The small molecule below binds the protein below.
Small molecule (SMILES): CNCCCCNC(=O)N1CC[C@@H](NS(=O)(=O)O)[C@H]1C=O

Binding-site contacts:
Ligand atom N15 contacts residue SER319 of chain 1.A at 3.9 Å.
Ligand atom O16 contacts residue GLY318 of chain 1.A at 3.9 Å.
Ligand atom O19 contacts residue ALA293 of chain 1.A at 3.6 Å.
Ligand atom C9 contacts residue SER64 of chain 1.A at 3.2 Å.
Ligand atom O17 contacts residue GLY318 of chain 1.A at 3.4 Å.
Ligand atom O18 contacts residue SER64 of chain 1.A at 3.4 Å (h-bond).
Ligand atom C7 contacts residue SER319 of chain 1.A at 3.6 Å.
Ligand atom C8 contacts residue SER64 of chain 1.A at 1.3 Å.
Ligand atom C11 contacts residue SER64 of chain 1.A at 3.9 Å.
Ligand atom O18 contacts residue TYR223 of chain 1.A at 3.5 Å.
Ligand atom O18 contacts residue ASN153 of chain 1.A at 3.0 Å (h-bond).
Ligand atom O16 contacts residue THR317 of chain 1.A at 3.2 Å (h-bond).
Ligand atom N12 contacts residue GLN120 of chain 1.A at 3.1 Å (h-bond).
Ligand atom O20 contacts residue TYR151 of chain 1.A at 3.4 Å (h-bond).
Ligand atom N13 contacts residue SER319 of chain 1.A at 3.4 Å (h-bond).
Ligand atom C10 contacts residue TYR151 of chain 1.A at 4.0 Å (hydrophobic).
Ligand atom O17 contacts residue SER64 of chain 1.A at 2.2 Å (h-bond).
Ligand atom N14 contacts residue SER64 of chain 1.A at 2.9 Å (h-bond).
Ligand atom S21 contacts residue THR317 of chain 1.A at 3.5 Å (h-bond).
Ligand atom C10 contacts residue ASN153 of chain 1.A at 3.9 Å.
Ligand atom C8 contacts residue TYR151 of chain 1.A at 3.8 Å (hydrophobic).
Ligand atom C11 contacts residue ASN153 of chain 1.A at 3.6 Å.
Ligand atom O20 contacts residue LYS316 of chain 1.A at 2.8 Å (salt-bridge).
Ligand atom C1 contacts residue GLN120 of chain 1.A at 3.6 Å.
Ligand atom C11 contacts residue SER319 of chain 1.A at 3.5 Å.
Ligand atom C3 contacts residue SER319 of chain 1.A at 4.0 Å.
Ligand atom S21 contacts residue TYR151 of chain 1.A at 3.7 Å.
Ligand atom N15 contacts residue SER64 of chain 1.A at 3.5 Å (h-bond).
Ligand atom C10 contacts residue SER64 of chain 1.A at 2.4 Å.
Ligand atom N12 contacts residue TYR223 of chain 1.A at 4.0 Å.
Ligand atom C9 contacts residue TYR151 of chain 1.A at 3.6 Å (hydrophobic).
Ligand atom O20 contacts residue THR317 of chain 1.A at 2.6 Å (h-bond).
Ligand atom O18 contacts residue SER319 of chain 1.A at 4.0 Å.
Ligand atom O16 contacts residue ASN347 of chain 1.A at 3.9 Å.
Ligand atom O17 contacts residue SER319 of chain 1.A at 2.9 Å (h-bond).
Ligand atom C6 contacts residue GLN120 of chain 1.A at 3.1 Å.
Ligand atom N14 contacts residue TYR151 of chain 1.A at 2.9 Å (h-bond).
Ligand atom O17 contacts residue GLY63 of chain 1.A at 3.9 Å.
Ligand atom C4 contacts residue TYR223 of chain 1.A at 3.5 Å (hydrophobic).
Ligand atom O19 contacts residue TYR151 of chain 1.A at 3.7 Å.

Sequence of chain 1.A:
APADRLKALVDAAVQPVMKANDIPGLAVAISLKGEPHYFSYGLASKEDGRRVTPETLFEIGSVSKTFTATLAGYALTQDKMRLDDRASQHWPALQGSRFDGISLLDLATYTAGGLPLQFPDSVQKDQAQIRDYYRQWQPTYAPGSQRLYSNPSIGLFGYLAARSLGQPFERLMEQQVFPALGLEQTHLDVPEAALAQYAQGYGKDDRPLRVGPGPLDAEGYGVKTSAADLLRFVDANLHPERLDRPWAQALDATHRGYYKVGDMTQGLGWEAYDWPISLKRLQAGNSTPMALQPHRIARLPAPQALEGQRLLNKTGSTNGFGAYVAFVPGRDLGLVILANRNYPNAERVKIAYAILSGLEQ